Sequence of chain 1.C:
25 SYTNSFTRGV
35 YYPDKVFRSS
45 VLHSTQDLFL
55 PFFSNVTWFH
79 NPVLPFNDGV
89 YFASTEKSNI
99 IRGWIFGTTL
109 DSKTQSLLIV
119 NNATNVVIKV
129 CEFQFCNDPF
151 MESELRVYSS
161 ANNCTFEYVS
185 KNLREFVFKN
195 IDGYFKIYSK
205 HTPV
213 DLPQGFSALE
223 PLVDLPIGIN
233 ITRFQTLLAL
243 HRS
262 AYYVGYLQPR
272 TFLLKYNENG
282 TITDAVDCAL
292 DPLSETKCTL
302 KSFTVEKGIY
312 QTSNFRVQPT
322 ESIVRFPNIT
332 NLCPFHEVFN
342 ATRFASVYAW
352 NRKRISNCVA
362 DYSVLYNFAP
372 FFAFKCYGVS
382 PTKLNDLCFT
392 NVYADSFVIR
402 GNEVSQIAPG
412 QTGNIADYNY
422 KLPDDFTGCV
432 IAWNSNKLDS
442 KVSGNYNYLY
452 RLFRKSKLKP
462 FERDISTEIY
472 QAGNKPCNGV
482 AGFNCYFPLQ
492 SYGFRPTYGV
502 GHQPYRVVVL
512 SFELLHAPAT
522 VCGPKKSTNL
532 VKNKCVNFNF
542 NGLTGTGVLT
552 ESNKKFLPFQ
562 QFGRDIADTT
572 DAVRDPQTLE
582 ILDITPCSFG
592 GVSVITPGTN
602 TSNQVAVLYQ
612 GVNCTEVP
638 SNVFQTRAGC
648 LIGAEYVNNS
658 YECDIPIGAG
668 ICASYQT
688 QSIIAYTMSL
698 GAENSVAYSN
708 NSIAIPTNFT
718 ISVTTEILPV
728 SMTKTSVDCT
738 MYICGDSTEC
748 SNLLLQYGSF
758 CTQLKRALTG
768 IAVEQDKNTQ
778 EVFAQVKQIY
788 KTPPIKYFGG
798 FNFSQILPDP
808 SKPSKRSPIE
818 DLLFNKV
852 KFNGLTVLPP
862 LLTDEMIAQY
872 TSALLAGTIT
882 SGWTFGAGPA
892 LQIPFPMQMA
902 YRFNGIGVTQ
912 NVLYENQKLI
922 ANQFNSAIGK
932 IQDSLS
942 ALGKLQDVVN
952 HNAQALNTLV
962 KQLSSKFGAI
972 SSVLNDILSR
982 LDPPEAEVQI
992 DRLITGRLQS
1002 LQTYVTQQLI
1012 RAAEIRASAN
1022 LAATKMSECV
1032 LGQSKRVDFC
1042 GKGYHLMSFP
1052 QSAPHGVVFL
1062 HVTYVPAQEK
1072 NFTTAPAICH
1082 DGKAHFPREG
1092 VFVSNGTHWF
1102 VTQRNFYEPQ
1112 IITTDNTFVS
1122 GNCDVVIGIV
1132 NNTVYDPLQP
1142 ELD

This small molecule binds to this protein.
Small molecule (SMILES): CC(=O)N[C@H]1[C@H](O[C@H]2[C@H](O)[C@@H](NC(C)=O)CO[C@@H]2CO)O[C@H](CO)[C@@H](O)[C@@H]1O

Binding-site contacts:
Ligand atom N2 contacts residue LEU920 of chain 1.C at 4.3 Å.
Ligand atom O7 contacts residue LEU920 of chain 1.C at 3.7 Å.
Ligand atom C5 contacts residue LEU920 of chain 1.C at 4.0 Å (hydrophobic).
Ligand atom C1 contacts residue ASN715 of chain 1.C at 1.4 Å.
Ligand atom N2 contacts residue ASN715 of chain 1.C at 3.0 Å (h-bond).
Ligand atom C5 contacts residue ASN715 of chain 1.C at 3.6 Å.
Ligand atom O5 contacts residue ASN715 of chain 1.C at 2.3 Å (h-bond).
Ligand atom C7 contacts residue ASN715 of chain 1.C at 3.5 Å.
Ligand atom C4 contacts residue LEU920 of chain 1.C at 4.5 Å (hydrophobic).
Ligand atom C4 contacts residue ASN715 of chain 1.C at 4.2 Å.
Ligand atom O7 contacts residue GLN1069 of chain 1.C at 3.7 Å.
Ligand atom O7 contacts residue ASN715 of chain 1.C at 3.6 Å (h-bond).
Ligand atom O4 contacts residue LEU920 of chain 1.C at 3.9 Å.
Ligand atom O6 contacts residue GLN924 of chain 1.C at 3.2 Å (h-bond).
Ligand atom C7 contacts residue LEU920 of chain 1.C at 3.6 Å (hydrophobic).
Ligand atom O6 contacts residue LEU920 of chain 1.C at 4.1 Å.
Ligand atom C8 contacts residue LEU920 of chain 1.C at 3.6 Å (hydrophobic).
Ligand atom C2 contacts residue ASN715 of chain 1.C at 2.5 Å.
Ligand atom C3 contacts residue ASN715 of chain 1.C at 3.8 Å.
Ligand atom O5 contacts residue GLN1069 of chain 1.C at 4.1 Å.
Ligand atom C8 contacts residue ASN923 of chain 1.C at 4.0 Å.
Ligand atom C1 contacts residue GLN1069 of chain 1.C at 4.4 Å.
Ligand atom C6 contacts residue GLN924 of chain 1.C at 4.3 Å.